A protein and the small-molecule ligand that binds it are described below.
Small molecule (SMILES): N[C@@H](CC(=O)O)C(=O)O

Sequence of chain 1.A:
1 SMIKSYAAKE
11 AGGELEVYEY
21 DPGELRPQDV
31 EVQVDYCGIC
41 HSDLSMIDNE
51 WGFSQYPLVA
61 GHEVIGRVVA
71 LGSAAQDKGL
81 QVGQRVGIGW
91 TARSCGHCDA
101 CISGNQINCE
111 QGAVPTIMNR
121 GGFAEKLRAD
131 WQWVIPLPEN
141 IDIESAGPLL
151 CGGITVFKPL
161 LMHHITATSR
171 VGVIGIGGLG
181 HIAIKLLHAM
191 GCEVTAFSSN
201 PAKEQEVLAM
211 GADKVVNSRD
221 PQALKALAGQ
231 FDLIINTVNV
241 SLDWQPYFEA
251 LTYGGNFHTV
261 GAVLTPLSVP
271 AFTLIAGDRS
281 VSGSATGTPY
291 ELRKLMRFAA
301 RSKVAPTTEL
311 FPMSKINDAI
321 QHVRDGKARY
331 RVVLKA

Binding-site contacts:
Ligand atom OD2 contacts residue LYS335 of chain 1.A at 3.2 Å (salt-bridge).
Ligand atom OD2 contacts residue ALA336 of chain 1.A at 2.9 Å.
Ligand atom CG contacts residue LYS335 of chain 1.A at 4.2 Å.
Ligand atom O contacts residue ALA336 of chain 1.A at 4.4 Å.
Ligand atom CG contacts residue SER314 of chain 1.A at 4.0 Å.
Ligand atom N contacts residue ALA336 of chain 1.A at 3.0 Å (h-bond).
Ligand atom OD2 contacts residue MET313 of chain 1.A at 3.8 Å.
Ligand atom CA contacts residue ALA336 of chain 1.A at 3.7 Å (hydrophobic).
Ligand atom CG contacts residue ALA336 of chain 1.A at 4.0 Å (hydrophobic).
Ligand atom CG contacts residue MET313 of chain 1.A at 4.1 Å (hydrophobic).
Ligand atom OD2 contacts residue SER314 of chain 1.A at 4.5 Å.
Ligand atom OD1 contacts residue SER314 of chain 1.A at 2.9 Å (h-bond).
Ligand atom CB contacts residue ALA336 of chain 1.A at 4.5 Å (hydrophobic).
Ligand atom C contacts residue ALA336 of chain 1.A at 3.4 Å (hydrophobic).
Ligand atom OD1 contacts residue MET313 of chain 1.A at 3.6 Å (h-bond).
Ligand atom OD1 contacts residue PRO312 of chain 1.A at 4.1 Å.